Binding-site contacts:
Ligand atom C3 contacts residue TYR76 of chain 1.B at 4.0 Å (hydrophobic).
Ligand atom C1 contacts residue LYS56 of chain 1.B at 3.9 Å.
Ligand atom C1 contacts residue GLN91 of chain 1.A at 3.6 Å.
Ligand atom C2 contacts residue LYS56 of chain 1.B at 4.4 Å.
Ligand atom C contacts residue CSD113 of chain 1.A at 3.1 Å.
Ligand atom N contacts residue CYS110 of chain 1.A at 4.3 Å.
Ligand atom C4 contacts residue TRP118 of chain 1.A at 3.7 Å (hydrophobic).
Ligand atom C contacts residue SER114 of chain 1.A at 3.6 Å.
Ligand atom C2 contacts residue CSD113 of chain 1.A at 3.8 Å.
Ligand atom N contacts residue CSO115 of chain 1.A at 2.4 Å (h-bond).
Ligand atom C2 contacts residue FE1 of chain 1.C at 4.3 Å.
Ligand atom C1 contacts residue VAL52 of chain 1.B at 4.1 Å (hydrophobic).
Ligand atom N contacts residue SER114 of chain 1.A at 2.7 Å (h-bond).
Ligand atom C4 contacts residue TYR37 of chain 1.B at 3.9 Å (hydrophobic).
Ligand atom N contacts residue CSD113 of chain 1.A at 2.9 Å (h-bond).
Ligand atom C3 contacts residue CSO115 of chain 1.A at 3.6 Å.
Ligand atom C contacts residue FE1 of chain 1.C at 2.9 Å.
Ligand atom C1 contacts residue CSO115 of chain 1.A at 2.9 Å.
Ligand atom C4 contacts residue CSO115 of chain 1.A at 3.6 Å.
Ligand atom C2 contacts residue SER114 of chain 1.A at 3.9 Å.
Ligand atom C3 contacts residue SER114 of chain 1.A at 4.2 Å.
Ligand atom N contacts residue FE1 of chain 1.C at 2.0 Å.
Ligand atom C3 contacts residue LYS56 of chain 1.B at 4.4 Å.
Ligand atom C3 contacts residue CSD113 of chain 1.A at 3.3 Å.
Ligand atom C2 contacts residue CSO115 of chain 1.A at 2.6 Å.
Ligand atom C contacts residue LYS56 of chain 1.B at 4.2 Å.
Ligand atom C3 contacts residue TYR72 of chain 1.B at 4.4 Å (hydrophobic).
Ligand atom C4 contacts residue SER114 of chain 1.A at 3.4 Å.
Ligand atom C4 contacts residue TYR72 of chain 1.B at 3.9 Å (hydrophobic).
Ligand atom C contacts residue CSO115 of chain 1.A at 1.5 Å.
Ligand atom C2 contacts residue GLN91 of chain 1.A at 4.5 Å.

A protein and the small-molecule ligand that binds it are described below.
Small molecule (SMILES): CC(C)(C)C#N

Sequence of chain 1.B:
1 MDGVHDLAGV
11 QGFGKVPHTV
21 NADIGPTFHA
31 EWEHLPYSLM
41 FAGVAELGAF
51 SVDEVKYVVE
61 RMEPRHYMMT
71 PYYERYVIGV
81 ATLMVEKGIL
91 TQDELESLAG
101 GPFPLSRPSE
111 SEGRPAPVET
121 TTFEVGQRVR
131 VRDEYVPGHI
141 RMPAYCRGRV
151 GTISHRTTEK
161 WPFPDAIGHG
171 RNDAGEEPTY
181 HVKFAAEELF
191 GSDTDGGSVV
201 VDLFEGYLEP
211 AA

Sequence of chain 1.A:
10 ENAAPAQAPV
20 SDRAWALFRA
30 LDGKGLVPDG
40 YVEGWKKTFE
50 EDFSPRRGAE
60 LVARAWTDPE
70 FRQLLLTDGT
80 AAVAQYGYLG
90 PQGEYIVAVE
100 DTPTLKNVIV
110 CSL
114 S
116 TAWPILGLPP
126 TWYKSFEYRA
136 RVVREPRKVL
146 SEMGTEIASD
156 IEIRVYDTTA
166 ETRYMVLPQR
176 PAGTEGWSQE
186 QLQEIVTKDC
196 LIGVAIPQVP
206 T